This protein binds this small molecule.
Small molecule (SMILES): CCO/N=C/c1ccc(OCC[C@@H](C)CCN2CCN(c3ccncc3)C2=O)cc1

Binding-site contacts:
Ligand atom NAT contacts residue PHE155 of chain 3.A at 3.9 Å.
Ligand atom CAE contacts residue GLN202 of chain 3.A at 3.4 Å.
Ligand atom CAN contacts residue ILE111 of chain 3.A at 3.6 Å (hydrophobic).
Ligand atom CAM contacts residue PHE155 of chain 3.A at 3.8 Å (hydrophobic).
Ligand atom OAW contacts residue MET195 of chain 3.A at 3.2 Å.
Ligand atom CAJ contacts residue ILE24 of chain 3.C at 3.9 Å (hydrophobic).
Ligand atom NBD contacts residue TRP203 of chain 3.A at 3.2 Å.
Ligand atom CBA contacts residue TRP203 of chain 3.A at 3.5 Å (hydrophobic).
Ligand atom CAK contacts residue PHE135 of chain 3.A at 3.7 Å (hydrophobic).
Ligand atom CAH contacts residue THR114 of chain 3.A at 3.8 Å.
Ligand atom NBD contacts residue ASN228 of chain 3.A at 3.9 Å.
Ligand atom CAM contacts residue PRO177 of chain 3.A at 3.7 Å (hydrophobic).
Ligand atom CAI contacts residue PHE135 of chain 3.A at 3.7 Å (hydrophobic).
Ligand atom CAG contacts residue ASN228 of chain 3.A at 3.2 Å.
Ligand atom CAA contacts residue SER178 of chain 3.A at 3.5 Å.
Ligand atom CAA contacts residue TYR153 of chain 3.A at 3.9 Å (hydrophobic).
Ligand atom CBA contacts residue ASN228 of chain 3.A at 3.7 Å.
Ligand atom CAX contacts residue TRP203 of chain 3.A at 3.5 Å (hydrophobic).
Ligand atom NBC contacts residue TRP203 of chain 3.A at 3.8 Å.
Ligand atom OAC contacts residue ILE113 of chain 3.A at 3.3 Å (h-bond).
Ligand atom CAA contacts residue VAL179 of chain 3.A at 3.4 Å (hydrophobic).
Ligand atom CAS contacts residue TYR201 of chain 3.A at 3.6 Å (hydrophobic).
Ligand atom CAI contacts residue VAL192 of chain 3.A at 3.8 Å (hydrophobic).
Ligand atom CAO contacts residue ILE111 of chain 3.A at 3.8 Å (hydrophobic).
Ligand atom CAG contacts residue TRP203 of chain 3.A at 3.7 Å (hydrophobic).
Ligand atom CAS contacts residue TRP203 of chain 3.A at 3.4 Å (hydrophobic).
Ligand atom CAH contacts residue ASP112 of chain 3.A at 3.4 Å.
Ligand atom CAF contacts residue THR114 of chain 3.A at 3.6 Å.
Ligand atom OAC contacts residue TRP203 of chain 3.A at 3.9 Å.
Ligand atom CAN contacts residue PHE135 of chain 3.A at 3.7 Å (hydrophobic).
Ligand atom CAG contacts residue GLN202 of chain 3.A at 3.4 Å.
Ligand atom CAD contacts residue PHE137 of chain 3.A at 3.8 Å (hydrophobic).
Ligand atom CAJ contacts residue PHE155 of chain 3.A at 3.7 Å (hydrophobic).
Ligand atom CAF contacts residue ASP112 of chain 3.A at 3.6 Å.
Ligand atom OAC contacts residue ASP112 of chain 3.A at 3.7 Å.
Ligand atom CAE contacts residue ASN228 of chain 3.A at 3.4 Å.
Ligand atom CAR contacts residue TYR201 of chain 3.A at 3.4 Å (hydrophobic).
Ligand atom CAS contacts residue ASN228 of chain 3.A at 3.8 Å.
Ligand atom CAA contacts residue PRO177 of chain 3.A at 3.2 Å (hydrophobic).
Ligand atom CAL contacts residue PHE155 of chain 3.A at 3.7 Å (hydrophobic).

Sequence of chain 4.C:
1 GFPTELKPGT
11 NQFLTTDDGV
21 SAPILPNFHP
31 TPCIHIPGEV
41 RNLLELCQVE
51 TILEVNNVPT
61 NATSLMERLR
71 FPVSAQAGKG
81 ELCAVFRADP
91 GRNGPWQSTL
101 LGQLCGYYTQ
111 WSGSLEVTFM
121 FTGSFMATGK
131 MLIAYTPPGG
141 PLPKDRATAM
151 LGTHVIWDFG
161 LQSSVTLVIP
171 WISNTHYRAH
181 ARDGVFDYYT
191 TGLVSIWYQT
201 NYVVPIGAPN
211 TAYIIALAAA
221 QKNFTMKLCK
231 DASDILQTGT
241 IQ

Sequence of chain 3.C:
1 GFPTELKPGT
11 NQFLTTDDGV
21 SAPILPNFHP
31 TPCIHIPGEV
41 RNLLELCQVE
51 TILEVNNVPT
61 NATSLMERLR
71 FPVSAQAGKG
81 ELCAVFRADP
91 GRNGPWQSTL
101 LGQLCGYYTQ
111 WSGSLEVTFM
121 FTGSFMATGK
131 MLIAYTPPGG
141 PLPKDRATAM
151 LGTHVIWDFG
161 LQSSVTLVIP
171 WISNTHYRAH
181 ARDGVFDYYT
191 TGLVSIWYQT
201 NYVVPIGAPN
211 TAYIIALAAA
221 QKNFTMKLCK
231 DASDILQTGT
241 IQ

Sequence of chain 3.A:
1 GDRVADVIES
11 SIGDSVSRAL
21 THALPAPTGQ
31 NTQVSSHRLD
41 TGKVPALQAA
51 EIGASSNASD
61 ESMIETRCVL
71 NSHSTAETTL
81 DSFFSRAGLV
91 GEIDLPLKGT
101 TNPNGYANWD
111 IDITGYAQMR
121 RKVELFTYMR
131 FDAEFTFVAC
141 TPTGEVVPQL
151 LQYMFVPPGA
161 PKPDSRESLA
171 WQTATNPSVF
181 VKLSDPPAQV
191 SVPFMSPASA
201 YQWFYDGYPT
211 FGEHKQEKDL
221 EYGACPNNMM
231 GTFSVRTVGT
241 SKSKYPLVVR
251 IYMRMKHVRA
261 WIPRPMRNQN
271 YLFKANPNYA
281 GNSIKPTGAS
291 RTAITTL